Sequence of chain 1.C:
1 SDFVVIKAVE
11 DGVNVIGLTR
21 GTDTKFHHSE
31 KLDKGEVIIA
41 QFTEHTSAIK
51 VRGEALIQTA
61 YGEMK

Binding-site contacts:
Ligand atom O contacts residue GLY21 of chain 1.B at 3.0 Å (h-bond).
Ligand atom N contacts residue GLY21 of chain 1.B at 2.8 Å (h-bond).
Ligand atom N contacts residue ARG20 of chain 1.B at 4.0 Å.
Ligand atom O contacts residue ARG20 of chain 1.B at 3.5 Å.
Ligand atom CE2 contacts residue GLN41 of chain 1.C at 3.9 Å.
Ligand atom CD1 contacts residue THR43 of chain 1.C at 3.8 Å.
Ligand atom CH2 contacts residue GLY17 of chain 1.C at 3.4 Å.
Ligand atom O contacts residue THR43 of chain 1.C at 3.6 Å (h-bond).
Ligand atom CZ3 contacts residue HIS28 of chain 1.C at 4.0 Å.
Ligand atom CE3 contacts residue HIS28 of chain 1.C at 4.0 Å.
Ligand atom CA contacts residue THR19 of chain 1.B at 3.7 Å.
Ligand atom O contacts residue SER47 of chain 1.B at 3.0 Å (h-bond).
Ligand atom CE3 contacts residue HIS27 of chain 1.C at 3.9 Å.
Ligand atom CZ2 contacts residue ILE49 of chain 1.C at 3.9 Å (hydrophobic).
Ligand atom C contacts residue SER47 of chain 1.B at 3.6 Å.
Ligand atom OXT contacts residue THR46 of chain 1.C at 2.8 Å (h-bond).
Ligand atom CB contacts residue THR19 of chain 1.B at 3.7 Å.
Ligand atom CA contacts residue GLY21 of chain 1.B at 3.5 Å.
Ligand atom CD1 contacts residue GLN41 of chain 1.C at 3.5 Å.
Ligand atom C contacts residue THR46 of chain 1.C at 3.9 Å.
Ligand atom CZ2 contacts residue ALA40 of chain 1.C at 3.9 Å (hydrophobic).
Ligand atom N contacts residue THR24 of chain 1.B at 2.7 Å (h-bond).
Ligand atom C contacts residue GLY21 of chain 1.B at 3.4 Å.
Ligand atom C contacts residue THR43 of chain 1.C at 3.5 Å.
Ligand atom CE2 contacts residue ALA40 of chain 1.C at 4.0 Å (hydrophobic).
Ligand atom NE1 contacts residue GLN41 of chain 1.C at 2.8 Å (h-bond).
Ligand atom NE1 contacts residue ALA40 of chain 1.C at 3.9 Å.
Ligand atom CB contacts residue SER47 of chain 1.B at 3.3 Å.
Ligand atom CA contacts residue THR24 of chain 1.B at 3.2 Å.
Ligand atom CD1 contacts residue SER47 of chain 1.B at 3.4 Å.
Ligand atom CB contacts residue THR24 of chain 1.B at 3.5 Å.
Ligand atom CZ2 contacts residue THR46 of chain 1.C at 4.0 Å.
Ligand atom CZ3 contacts residue GLY17 of chain 1.C at 3.6 Å.
Ligand atom CA contacts residue SER47 of chain 1.B at 3.9 Å.
Ligand atom OXT contacts residue THR43 of chain 1.C at 2.5 Å (h-bond).
Ligand atom N contacts residue ASP23 of chain 1.B at 3.2 Å (salt-bridge).
Ligand atom OXT contacts residue HIS45 of chain 1.C at 3.7 Å.
Ligand atom OXT contacts residue GLY21 of chain 1.B at 4.0 Å.
Ligand atom N contacts residue THR19 of chain 1.B at 2.7 Å (h-bond).
Ligand atom CG contacts residue SER47 of chain 1.B at 3.8 Å.

Sequence of chain 1.B:
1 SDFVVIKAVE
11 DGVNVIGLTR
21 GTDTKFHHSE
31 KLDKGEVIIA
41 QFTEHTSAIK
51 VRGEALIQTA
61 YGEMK

The protein below binds the small molecule below.
Small molecule (SMILES): N[C@@H](Cc1c[nH]c2ccccc12)C(=O)O